This small molecule binds to this protein.
Small molecule (SMILES): O=C1CS(=O)(=O)N(Cc2ccc(F)cc2)c2ccsc21

Sequence of chain 1.B:
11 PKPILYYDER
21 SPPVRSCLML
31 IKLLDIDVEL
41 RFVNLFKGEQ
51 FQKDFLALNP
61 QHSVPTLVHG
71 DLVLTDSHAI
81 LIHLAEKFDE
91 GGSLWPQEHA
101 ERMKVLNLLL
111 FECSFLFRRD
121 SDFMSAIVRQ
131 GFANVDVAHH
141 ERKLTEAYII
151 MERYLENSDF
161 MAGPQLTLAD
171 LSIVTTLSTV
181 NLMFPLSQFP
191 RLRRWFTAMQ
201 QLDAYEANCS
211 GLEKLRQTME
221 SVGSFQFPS

Binding-site contacts:
Ligand atom O16 contacts residue GSH1 of chain 1.F at 3.2 Å (h-bond).
Ligand atom F8 contacts residue THR218 of chain 1.B at 3.8 Å.
Ligand atom F8 contacts residue PHE46 of chain 1.B at 3.2 Å.
Ligand atom O17 contacts residue PHE117 of chain 1.B at 3.5 Å.
Ligand atom C1 contacts residue LEU215 of chain 1.B at 3.3 Å (hydrophobic).
Ligand atom F8 contacts residue ARG20 of chain 1.B at 3.7 Å.
Ligand atom C24 contacts residue VAL128 of chain 1.B at 4.1 Å (hydrophobic).
Ligand atom S14 contacts residue PRO22 of chain 1.B at 4.2 Å.
Ligand atom C13 contacts residue PHE117 of chain 1.B at 4.0 Å (hydrophobic).
Ligand atom S14 contacts residue GSH1 of chain 1.F at 2.9 Å (h-bond).
Ligand atom C10 contacts residue MET124 of chain 1.B at 4.0 Å (hydrophobic).
Ligand atom O17 contacts residue SER121 of chain 1.B at 3.6 Å (h-bond).
Ligand atom N9 contacts residue MET124 of chain 1.B at 4.0 Å.
Ligand atom O15 contacts residue MET124 of chain 1.B at 3.2 Å.
Ligand atom O15 contacts residue SER21 of chain 1.B at 4.1 Å.
Ligand atom O15 contacts residue GSH1 of chain 1.F at 3.4 Å (h-bond).
Ligand atom O17 contacts residue GSH1 of chain 1.F at 3.1 Å (h-bond).
Ligand atom S23 contacts residue SER121 of chain 1.B at 3.7 Å.
Ligand atom C6 contacts residue ARG20 of chain 1.B at 3.7 Å.
Ligand atom C12 contacts residue GSH1 of chain 1.F at 2.9 Å.
Ligand atom O15 contacts residue PRO22 of chain 1.B at 3.1 Å.
Ligand atom O16 contacts residue SER21 of chain 1.B at 3.3 Å.
Ligand atom C25 contacts residue MET124 of chain 1.B at 3.7 Å (hydrophobic).
Ligand atom C3 contacts residue MET219 of chain 1.B at 3.8 Å (hydrophobic).
Ligand atom C24 contacts residue MET124 of chain 1.B at 3.5 Å (hydrophobic).
Ligand atom C13 contacts residue GSH1 of chain 1.F at 1.8 Å.
Ligand atom C7 contacts residue ARG20 of chain 1.B at 4.1 Å.
Ligand atom C11 contacts residue GSH1 of chain 1.F at 4.2 Å.
Ligand atom C24 contacts residue SER125 of chain 1.B at 3.4 Å.
Ligand atom C3 contacts residue LEU215 of chain 1.B at 4.1 Å (hydrophobic).
Ligand atom C5 contacts residue ARG20 of chain 1.B at 4.1 Å.
Ligand atom S23 contacts residue SER125 of chain 1.B at 2.9 Å (h-bond).
Ligand atom C6 contacts residue LEU45 of chain 1.B at 4.0 Å (hydrophobic).
Ligand atom F8 contacts residue LEU45 of chain 1.B at 4.0 Å.
Ligand atom C4 contacts residue THR218 of chain 1.B at 3.5 Å.
Ligand atom O16 contacts residue PRO22 of chain 1.B at 4.2 Å.
Ligand atom O16 contacts residue ARG20 of chain 1.B at 4.0 Å.
Ligand atom C5 contacts residue THR218 of chain 1.B at 3.8 Å.
Ligand atom C2 contacts residue LEU215 of chain 1.B at 3.7 Å (hydrophobic).
Ligand atom C12 contacts residue PHE117 of chain 1.B at 4.0 Å (hydrophobic).